Sequence of chain 1.A:
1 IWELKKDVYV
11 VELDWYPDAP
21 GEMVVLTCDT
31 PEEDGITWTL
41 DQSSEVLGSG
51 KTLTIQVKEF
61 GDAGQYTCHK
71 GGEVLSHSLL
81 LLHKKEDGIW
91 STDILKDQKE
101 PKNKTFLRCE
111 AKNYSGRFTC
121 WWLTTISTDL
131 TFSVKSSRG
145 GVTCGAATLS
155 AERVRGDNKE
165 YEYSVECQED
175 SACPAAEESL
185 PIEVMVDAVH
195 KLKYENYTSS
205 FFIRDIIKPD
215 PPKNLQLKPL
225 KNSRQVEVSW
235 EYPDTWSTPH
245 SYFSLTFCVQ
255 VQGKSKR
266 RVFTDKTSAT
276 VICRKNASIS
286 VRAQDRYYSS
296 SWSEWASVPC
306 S

This small molecule binds to this protein.
Small molecule (SMILES): O=C(O)c1cc(S)ccc1[N+](=O)[O-]

Binding-site contacts:
Ligand atom C5 contacts residue ALA176 of chain 1.A at 4.2 Å (hydrophobic).
Ligand atom S5 contacts residue ALA176 of chain 1.A at 4.4 Å.
Ligand atom S5 contacts residue CYS177 of chain 1.A at 2.0 Å (h-bond).
Ligand atom C4 contacts residue ALA176 of chain 1.A at 3.9 Å (hydrophobic).
Ligand atom O8 contacts residue SER175 of chain 1.A at 3.9 Å.
Ligand atom C4 contacts residue CYS177 of chain 1.A at 4.3 Å (hydrophobic).
Ligand atom C6 contacts residue CYS177 of chain 1.A at 3.3 Å (hydrophobic).
Ligand atom C5 contacts residue CYS177 of chain 1.A at 3.1 Å (hydrophobic).